A small-molecule ligand and the protein it binds are described below.
Small molecule (SMILES): COc1ccc(CC[C@@H](OC(=O)[C@@H]2CCCCN2C(=O)[C@H](c2cc(OC)c(OC)c(OC)c2)C2CCCCC2)c2ccc(OCc3cn(CCCOc4cc(-c5scnc5C)ccc4CNC(=O)[C@@H]4C[C@@H](O)CN4C(=O)[C@@H](NC(=O)C4(F)CC4)C(C)(C)C)nn3)cc2)cc1OC

Binding-site contacts:
Ligand atom CCQ contacts residue TYR101 of chain 1.H at 3.3 Å (hydrophobic).
Ligand atom CBS contacts residue TRP78 of chain 1.H at 3.4 Å (hydrophobic).
Ligand atom CA contacts residue HIS59 of chain 1.E at 3.3 Å.
Ligand atom OAN contacts residue TYR61 of chain 1.E at 3.5 Å.
Ligand atom CBA contacts residue TYR47 of chain 1.E at 3.5 Å (hydrophobic).
Ligand atom ODI contacts residue GLN22 of chain 1.E at 3.4 Å (h-bond).
Ligand atom CDA contacts residue HIS59 of chain 1.E at 3.5 Å.
Ligand atom CAZ contacts residue TYR61 of chain 1.E at 3.5 Å (hydrophobic).
Ligand atom CCU contacts residue VAL74 of chain 1.H at 3.5 Å (hydrophobic).
Ligand atom CBV contacts residue TYR45 of chain 1.H at 3.5 Å (hydrophobic).
Ligand atom FAX contacts residue GLN73 of chain 1.H at 3.2 Å.
Ligand atom OBO contacts residue HIS59 of chain 1.E at 3.5 Å.
Ligand atom NBJ contacts residue ARG56 of chain 1.E at 3.0 Å (salt-bridge).
Ligand atom CBU contacts residue PHE65 of chain 1.H at 3.5 Å (hydrophobic).
Ligand atom CDJ contacts residue HIS59 of chain 1.E at 3.3 Å.
Ligand atom FAX contacts residue TYR61 of chain 1.E at 3.3 Å.
Ligand atom CCN contacts residue TYR101 of chain 1.H at 3.3 Å (hydrophobic).
Ligand atom CG contacts residue HIS64 of chain 1.E at 3.5 Å.
Ligand atom CAR contacts residue TYR47 of chain 1.E at 3.2 Å (hydrophobic).
Ligand atom CD1 contacts residue TYR47 of chain 1.E at 3.5 Å (hydrophobic).
Ligand atom OAW contacts residue HIS64 of chain 1.E at 3.1 Å.
Ligand atom NAC contacts residue HIS59 of chain 1.E at 3.0 Å (h-bond).
Ligand atom CB contacts residue TYR47 of chain 1.E at 3.4 Å (hydrophobic).
Ligand atom CB contacts residue TRP66 of chain 1.E at 3.5 Å (hydrophobic).
Ligand atom CDP contacts residue VAL74 of chain 1.H at 3.4 Å (hydrophobic).
Ligand atom CDR contacts residue ARG18 of chain 1.E at 3.1 Å.
Ligand atom C contacts residue TYR47 of chain 1.E at 3.4 Å (hydrophobic).
Ligand atom CCR contacts residue TYR61 of chain 1.E at 3.2 Å (hydrophobic).
Ligand atom CCT contacts residue GLN73 of chain 1.H at 3.4 Å.
Ligand atom CBK contacts residue LEU50 of chain 1.E at 3.5 Å (hydrophobic).
Ligand atom CDJ contacts residue GLN22 of chain 1.E at 3.0 Å.
Ligand atom OD2 contacts residue SER60 of chain 1.E at 2.9 Å (h-bond).
Ligand atom OBY contacts residue ILE75 of chain 1.H at 3.0 Å (h-bond).
Ligand atom OD2 contacts residue HIS64 of chain 1.E at 2.7 Å (h-bond).
Ligand atom CCJ contacts residue ASP56 of chain 1.H at 3.4 Å.
Ligand atom CB contacts residue HIS59 of chain 1.E at 3.5 Å.
Ligand atom O contacts residue TYR47 of chain 1.E at 2.6 Å (h-bond).
Ligand atom OCA contacts residue TYR101 of chain 1.H at 3.1 Å (h-bond).
Ligand atom CBK contacts residue PRO48 of chain 1.E at 3.0 Å (hydrophobic).
Ligand atom CBB contacts residue TYR47 of chain 1.E at 3.4 Å (hydrophobic).

Sequence of chain 1.E:
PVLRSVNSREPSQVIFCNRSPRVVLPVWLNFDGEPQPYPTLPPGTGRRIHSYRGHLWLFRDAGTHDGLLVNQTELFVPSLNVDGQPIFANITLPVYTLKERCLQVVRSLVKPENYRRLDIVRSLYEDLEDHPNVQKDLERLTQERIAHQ

Sequence of chain 1.H:
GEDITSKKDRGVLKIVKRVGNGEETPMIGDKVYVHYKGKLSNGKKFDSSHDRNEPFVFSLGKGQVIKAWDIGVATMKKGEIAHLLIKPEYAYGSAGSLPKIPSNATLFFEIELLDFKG